Sequence of chain 1.B:
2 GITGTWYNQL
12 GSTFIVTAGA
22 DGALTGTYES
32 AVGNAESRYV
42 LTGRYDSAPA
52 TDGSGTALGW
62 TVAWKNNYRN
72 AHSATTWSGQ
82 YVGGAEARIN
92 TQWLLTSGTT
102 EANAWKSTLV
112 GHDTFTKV

Binding-site contacts:
Ligand atom C13 contacts residue LEU96 of chain 2.A at 3.9 Å (hydrophobic).
Ligand atom O16 contacts residue ALA72 of chain 2.A at 3.9 Å.
Ligand atom C1 contacts residue ASP114 of chain 2.A at 3.8 Å.
Ligand atom O11 contacts residue SER13 of chain 2.A at 2.7 Å (h-bond).
Ligand atom O11 contacts residue ASP114 of chain 2.A at 3.8 Å.
Ligand atom C1 contacts residue TYR29 of chain 2.A at 3.4 Å (hydrophobic).
Ligand atom N5 contacts residue SER13 of chain 2.A at 4.0 Å.
Ligand atom C4 contacts residue SER31 of chain 2.A at 3.9 Å.
Ligand atom N2 contacts residue ASP114 of chain 2.A at 2.9 Å (salt-bridge).
Ligand atom O11 contacts residue TYR29 of chain 2.A at 2.6 Å (h-bond).
Ligand atom S7 contacts residue TRP78 of chain 2.A at 3.9 Å.
Ligand atom C8 contacts residue TRP94 of chain 2.A at 3.3 Å (hydrophobic).
Ligand atom C4 contacts residue VAL33 of chain 2.A at 3.8 Å (hydrophobic).
Ligand atom C4 contacts residue TRP106 of chain 1.B at 3.9 Å (hydrophobic).
Ligand atom S7 contacts residue TRP65 of chain 2.A at 3.7 Å.
Ligand atom O17 contacts residue GLY34 of chain 2.A at 3.8 Å.
Ligand atom O16 contacts residue SER74 of chain 2.A at 3.1 Å (h-bond).
Ligand atom N2 contacts residue ASN9 of chain 2.A at 4.0 Å.
Ligand atom O17 contacts residue ASN35 of chain 2.A at 3.0 Å (h-bond).
Ligand atom C1 contacts residue LEU11 of chain 2.A at 3.7 Å (hydrophobic).
Ligand atom O16 contacts residue TRP65 of chain 2.A at 3.3 Å.
Ligand atom N5 contacts residue SER31 of chain 2.A at 3.0 Å (h-bond).
Ligand atom C12 contacts residue TRP65 of chain 2.A at 3.8 Å (hydrophobic).
Ligand atom O11 contacts residue ASN9 of chain 2.A at 3.0 Å (h-bond).
Ligand atom C12 contacts residue VAL33 of chain 2.A at 3.9 Å (hydrophobic).
Ligand atom C1 contacts residue SER13 of chain 2.A at 3.6 Å.
Ligand atom C1 contacts residue ASN9 of chain 2.A at 3.8 Å.
Ligand atom N2 contacts residue TYR29 of chain 2.A at 3.8 Å.
Ligand atom C1 contacts residue SER31 of chain 2.A at 3.9 Å.
Ligand atom N5 contacts residue VAL33 of chain 2.A at 3.8 Å.
Ligand atom C12 contacts residue SER31 of chain 2.A at 3.3 Å.
Ligand atom N2 contacts residue LEU11 of chain 2.A at 3.7 Å.
Ligand atom N5 contacts residue LEU11 of chain 2.A at 4.0 Å.
Ligand atom C15 contacts residue ASN35 of chain 2.A at 3.8 Å.
Ligand atom S7 contacts residue THR76 of chain 2.A at 3.5 Å (h-bond).
Ligand atom C3 contacts residue ASP114 of chain 2.A at 3.9 Å.
Ligand atom O11 contacts residue LEU11 of chain 2.A at 4.0 Å.
Ligand atom C13 contacts residue TRP106 of chain 1.B at 4.0 Å (hydrophobic).
Ligand atom C3 contacts residue TRP94 of chain 2.A at 3.9 Å (hydrophobic).
Ligand atom C6 contacts residue TRP106 of chain 1.B at 3.6 Å (hydrophobic).

Sequence of chain 2.A:
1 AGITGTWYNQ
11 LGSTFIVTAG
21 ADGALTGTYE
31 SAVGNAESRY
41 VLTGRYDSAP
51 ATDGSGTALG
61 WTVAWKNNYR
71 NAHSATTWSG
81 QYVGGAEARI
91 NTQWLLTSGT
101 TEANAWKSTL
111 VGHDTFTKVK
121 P

A small-molecule ligand and the protein it binds are described below.
Small molecule (SMILES): O=C(O)CCC[C@@H]1SC[C@@H]2NC(=O)N[C@@H]21